This small molecule binds to this protein.
Small molecule (SMILES): Nc1ncnc2c1ncn2[C@@H]1O[C@H](CO[P](=O)(O)O[P](=O)(O)NP(=O)(O)O)[C@@H](O)[C@H]1O

Sequence of chain 1.B:
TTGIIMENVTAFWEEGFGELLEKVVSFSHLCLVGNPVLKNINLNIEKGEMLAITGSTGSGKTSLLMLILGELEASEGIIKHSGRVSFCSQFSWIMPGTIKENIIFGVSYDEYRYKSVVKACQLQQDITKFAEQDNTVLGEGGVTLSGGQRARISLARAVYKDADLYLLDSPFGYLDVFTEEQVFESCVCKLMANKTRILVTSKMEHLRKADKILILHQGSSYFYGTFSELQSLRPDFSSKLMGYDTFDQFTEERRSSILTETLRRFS

Binding-site contacts:
Ligand atom O1G contacts residue THR73 of chain 1.B at 3.3 Å.
Ligand atom C2 contacts residue VAL41 of chain 1.B at 3.5 Å (hydrophobic).
Ligand atom PB contacts residue MG1 of chain 1.H at 3.5 Å.
Ligand atom C8 contacts residue LEU22 of chain 1.B at 3.8 Å (hydrophobic).
Ligand atom C5' contacts residue VAL53 of chain 1.B at 3.8 Å (hydrophobic).
Ligand atom O2G contacts residue MG1 of chain 1.H at 2.2 Å.
Ligand atom O2B contacts residue MG1 of chain 1.H at 2.2 Å.
Ligand atom O2A contacts residue GLY76 of chain 1.B at 3.2 Å.
Ligand atom O1A contacts residue THR78 of chain 1.B at 3.8 Å.
Ligand atom N3B contacts residue MG1 of chain 1.H at 3.7 Å.
Ligand atom O2A contacts residue SER79 of chain 1.B at 2.8 Å (h-bond).
Ligand atom O1G contacts residue GLY74 of chain 1.B at 3.2 Å (h-bond).
Ligand atom O1B contacts residue GLY76 of chain 1.B at 3.0 Å (h-bond).
Ligand atom O2G contacts residue GLN106 of chain 1.B at 3.3 Å (h-bond).
Ligand atom O4' contacts residue LEU22 of chain 1.B at 3.8 Å.
Ligand atom O3A contacts residue GLY76 of chain 1.B at 3.1 Å (h-bond).
Ligand atom O3A contacts residue SER75 of chain 1.B at 3.8 Å.
Ligand atom O4' contacts residue TRP14 of chain 1.B at 3.7 Å.
Ligand atom O3' contacts residue GLY74 of chain 1.B at 2.3 Å (h-bond).
Ligand atom N3 contacts residue VAL41 of chain 1.B at 3.3 Å.
Ligand atom PB contacts residue GLY76 of chain 1.B at 3.8 Å.
Ligand atom PB contacts residue LYS77 of chain 1.B at 3.6 Å.
Ligand atom O3A contacts residue LYS77 of chain 1.B at 3.7 Å.
Ligand atom O2B contacts residue LYS77 of chain 1.B at 3.5 Å (salt-bridge).
Ligand atom O2A contacts residue LYS77 of chain 1.B at 3.8 Å.
Ligand atom N3 contacts residue PHE43 of chain 1.B at 3.7 Å.
Ligand atom O3A contacts residue GLY74 of chain 1.B at 3.4 Å.
Ligand atom PG contacts residue LYS77 of chain 1.B at 3.8 Å.
Ligand atom PG contacts residue MG1 of chain 1.H at 3.5 Å.
Ligand atom O2B contacts residue THR78 of chain 1.B at 2.8 Å (h-bond).
Ligand atom O1B contacts residue SER75 of chain 1.B at 2.9 Å (h-bond).
Ligand atom N3B contacts residue GLY74 of chain 1.B at 3.0 Å (h-bond).
Ligand atom O2A contacts residue THR78 of chain 1.B at 3.6 Å.
Ligand atom C1' contacts residue TRP14 of chain 1.B at 3.9 Å (hydrophobic).
Ligand atom PG contacts residue GLY74 of chain 1.B at 3.6 Å.
Ligand atom PB contacts residue GLY74 of chain 1.B at 3.7 Å.
Ligand atom O1B contacts residue LYS77 of chain 1.B at 2.8 Å (salt-bridge).
Ligand atom C3' contacts residue GLY74 of chain 1.B at 3.5 Å.
Ligand atom O1B contacts residue GLY74 of chain 1.B at 3.5 Å (h-bond).
Ligand atom O1G contacts residue LYS77 of chain 1.B at 2.8 Å (salt-bridge).